A protein and the small-molecule ligand that binds it are described below.
Small molecule (SMILES): C[C@@H](N1CN([C@H]2c3ccccc3CSc3ccccc32)n2ccc(=O)c(O)c2C1=O)C(F)(F)F

Sequence of chain 1.A:
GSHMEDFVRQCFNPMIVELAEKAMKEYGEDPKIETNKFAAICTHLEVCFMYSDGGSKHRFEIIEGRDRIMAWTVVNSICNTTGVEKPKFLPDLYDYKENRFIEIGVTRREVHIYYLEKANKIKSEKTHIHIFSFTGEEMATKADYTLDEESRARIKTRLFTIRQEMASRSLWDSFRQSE

Binding-site contacts:
Ligand atom O15 contacts residue GLU120 of chain 1.A at 3.0 Å (salt-bridge).
Ligand atom C43 contacts residue ILE58 of chain 1.A at 3.7 Å (hydrophobic).
Ligand atom F27 contacts residue LEU107 of chain 1.A at 3.8 Å.
Ligand atom C30 contacts residue ILE58 of chain 1.A at 3.8 Å (hydrophobic).
Ligand atom C08 contacts residue GLU120 of chain 1.A at 3.3 Å.
Ligand atom C31 contacts residue ILE58 of chain 1.A at 3.7 Å (hydrophobic).
Ligand atom C49 contacts residue ILE58 of chain 1.A at 3.8 Å (hydrophobic).
Ligand atom F27 contacts residue TYR44 of chain 1.A at 3.8 Å.
Ligand atom O17 contacts residue MG1 of chain 1.C at 2.0 Å.
Ligand atom O17 contacts residue ILE121 of chain 1.A at 2.8 Å (h-bond).
Ligand atom C08 contacts residue MG1 of chain 1.C at 2.9 Å.
Ligand atom C39 contacts residue GLU46 of chain 1.A at 3.6 Å.
Ligand atom O15 contacts residue MG1 of chain 1.D at 2.0 Å.
Ligand atom C14 contacts residue GLU81 of chain 1.A at 3.8 Å.
Ligand atom F28 contacts residue LEU107 of chain 1.A at 3.8 Å.
Ligand atom O15 contacts residue ASP109 of chain 1.A at 2.8 Å (salt-bridge).
Ligand atom C43 contacts residue ALA40 of chain 1.A at 3.7 Å (hydrophobic).
Ligand atom O15 contacts residue GLU81 of chain 1.A at 3.4 Å (salt-bridge).
Ligand atom O18 contacts residue MG1 of chain 1.D at 1.9 Å.
Ligand atom C01 contacts residue LYS135 of chain 1.A at 3.4 Å.
Ligand atom C23 contacts residue TYR44 of chain 1.A at 3.6 Å (hydrophobic).
Ligand atom C07 contacts residue MG1 of chain 1.D at 3.6 Å.
Ligand atom C51 contacts residue ILE58 of chain 1.A at 3.6 Å (hydrophobic).
Ligand atom O17 contacts residue LYS135 of chain 1.A at 2.9 Å (salt-bridge).
Ligand atom C45 contacts residue ILE58 of chain 1.A at 3.7 Å (hydrophobic).
Ligand atom C01 contacts residue HIS61 of chain 1.A at 3.5 Å.
Ligand atom C02 contacts residue LYS135 of chain 1.A at 3.8 Å.
Ligand atom C01 contacts residue MG1 of chain 1.C at 2.8 Å.
Ligand atom C53 contacts residue ILE58 of chain 1.A at 3.5 Å (hydrophobic).
Ligand atom C49 contacts residue HIS61 of chain 1.A at 3.4 Å.
Ligand atom C08 contacts residue MG1 of chain 1.D at 3.1 Å.
Ligand atom O17 contacts residue HIS61 of chain 1.A at 2.9 Å (h-bond).
Ligand atom C14 contacts residue MG1 of chain 1.D at 3.0 Å.
Ligand atom O17 contacts residue GLU120 of chain 1.A at 2.6 Å (salt-bridge).
Ligand atom C02 contacts residue TYR131 of chain 1.A at 3.7 Å (hydrophobic).
Ligand atom C51 contacts residue ALA57 of chain 1.A at 3.7 Å (hydrophobic).
Ligand atom C01 contacts residue GLU120 of chain 1.A at 3.2 Å.
Ligand atom O15 contacts residue HIS61 of chain 1.A at 3.4 Å.
Ligand atom O18 contacts residue GLU81 of chain 1.A at 2.9 Å (salt-bridge).
Ligand atom O15 contacts residue MG1 of chain 1.C at 2.4 Å.